Sequence of chain 5.A:
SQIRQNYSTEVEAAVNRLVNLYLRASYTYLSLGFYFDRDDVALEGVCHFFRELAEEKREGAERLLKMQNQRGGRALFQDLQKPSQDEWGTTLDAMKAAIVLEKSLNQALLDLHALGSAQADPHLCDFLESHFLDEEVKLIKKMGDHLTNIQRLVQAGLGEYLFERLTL

This small molecule binds to this protein.
Small molecule (SMILES): Cc1cccc(C)c1O

Sequence of chain 17.A:
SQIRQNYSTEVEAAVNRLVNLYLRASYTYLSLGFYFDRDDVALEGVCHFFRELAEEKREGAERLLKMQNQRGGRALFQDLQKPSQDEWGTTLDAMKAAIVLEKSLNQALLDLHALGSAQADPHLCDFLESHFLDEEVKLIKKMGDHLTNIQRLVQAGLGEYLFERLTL

Binding-site contacts:
Ligand atom C3 contacts residue 2MY1 of chain 5.H at 1.2 Å.
Ligand atom O1 contacts residue ARG59 of chain 17.A at 3.2 Å.
Ligand atom C1 contacts residue ARG59 of chain 17.A at 4.3 Å.
Ligand atom C5 contacts residue 2MY1 of chain 5.H at 1.4 Å.
Ligand atom C6 contacts residue ARG59 of chain 5.A at 4.3 Å.
Ligand atom C6 contacts residue 2MY1 of chain 5.H at 1.7 Å.
Ligand atom C3 contacts residue LEU81 of chain 17.A at 3.9 Å (hydrophobic).
Ligand atom C5 contacts residue LEU31 of chain 17.A at 4.2 Å (hydrophobic).
Ligand atom C1 contacts residue SER27 of chain 17.A at 4.4 Å.
Ligand atom C8 contacts residue ARG59 of chain 17.A at 3.3 Å.
Ligand atom C4 contacts residue LEU24 of chain 17.A at 4.3 Å (hydrophobic).
Ligand atom C4 contacts residue 2MY1 of chain 5.H at 1.1 Å.
Ligand atom C7 contacts residue SER27 of chain 5.A at 4.3 Å.
Ligand atom C1 contacts residue ARG59 of chain 5.A at 4.2 Å.
Ligand atom C8 contacts residue 2MY1 of chain 5.H at 2.3 Å.
Ligand atom C8 contacts residue ARG59 of chain 5.A at 3.6 Å.
Ligand atom O1 contacts residue 2MY1 of chain 5.H at 0.5 Å (h-bond).
Ligand atom C4 contacts residue TYR28 of chain 17.A at 3.7 Å (hydrophobic).
Ligand atom C3 contacts residue LEU81 of chain 5.A at 3.6 Å (hydrophobic).
Ligand atom O1 contacts residue ARG59 of chain 5.A at 3.3 Å.
Ligand atom C4 contacts residue LEU81 of chain 5.A at 4.1 Å (hydrophobic).
Ligand atom C7 contacts residue 2MY1 of chain 5.H at 1.1 Å.
Ligand atom C8 contacts residue SER27 of chain 17.A at 3.2 Å.
Ligand atom C6 contacts residue SER27 of chain 17.A at 3.5 Å.
Ligand atom C2 contacts residue 2MY1 of chain 5.H at 0.2 Å.
Ligand atom C1 contacts residue 2MY1 of chain 5.H at 1.1 Å.
Ligand atom C5 contacts residue TYR28 of chain 17.A at 3.8 Å (hydrophobic).
Ligand atom C5 contacts residue SER27 of chain 17.A at 3.6 Å.